Binding-site contacts:
Ligand atom C7 contacts residue ASN1061 of chain 1.B at 4.0 Å.
Ligand atom C5 contacts residue ASN1061 of chain 1.B at 3.7 Å.
Ligand atom C2 contacts residue ASN1061 of chain 1.B at 2.5 Å.
Ligand atom O5 contacts residue SER698 of chain 1.B at 4.3 Å.
Ligand atom O7 contacts residue ASN1061 of chain 1.B at 4.2 Å.
Ligand atom C5 contacts residue ALA693 of chain 1.B at 4.3 Å (hydrophobic).
Ligand atom O6 contacts residue SER698 of chain 1.B at 4.5 Å.
Ligand atom C4 contacts residue ASN1061 of chain 1.B at 4.3 Å.
Ligand atom O5 contacts residue ASN1061 of chain 1.B at 2.4 Å (h-bond).
Ligand atom C1 contacts residue ASN1061 of chain 1.B at 1.4 Å.
Ligand atom C1 contacts residue GLN882 of chain 1.C at 4.0 Å.
Ligand atom C3 contacts residue ASN1061 of chain 1.B at 3.9 Å.
Ligand atom N2 contacts residue ASN1061 of chain 1.B at 2.9 Å (h-bond).

Sequence of chain 1.B:
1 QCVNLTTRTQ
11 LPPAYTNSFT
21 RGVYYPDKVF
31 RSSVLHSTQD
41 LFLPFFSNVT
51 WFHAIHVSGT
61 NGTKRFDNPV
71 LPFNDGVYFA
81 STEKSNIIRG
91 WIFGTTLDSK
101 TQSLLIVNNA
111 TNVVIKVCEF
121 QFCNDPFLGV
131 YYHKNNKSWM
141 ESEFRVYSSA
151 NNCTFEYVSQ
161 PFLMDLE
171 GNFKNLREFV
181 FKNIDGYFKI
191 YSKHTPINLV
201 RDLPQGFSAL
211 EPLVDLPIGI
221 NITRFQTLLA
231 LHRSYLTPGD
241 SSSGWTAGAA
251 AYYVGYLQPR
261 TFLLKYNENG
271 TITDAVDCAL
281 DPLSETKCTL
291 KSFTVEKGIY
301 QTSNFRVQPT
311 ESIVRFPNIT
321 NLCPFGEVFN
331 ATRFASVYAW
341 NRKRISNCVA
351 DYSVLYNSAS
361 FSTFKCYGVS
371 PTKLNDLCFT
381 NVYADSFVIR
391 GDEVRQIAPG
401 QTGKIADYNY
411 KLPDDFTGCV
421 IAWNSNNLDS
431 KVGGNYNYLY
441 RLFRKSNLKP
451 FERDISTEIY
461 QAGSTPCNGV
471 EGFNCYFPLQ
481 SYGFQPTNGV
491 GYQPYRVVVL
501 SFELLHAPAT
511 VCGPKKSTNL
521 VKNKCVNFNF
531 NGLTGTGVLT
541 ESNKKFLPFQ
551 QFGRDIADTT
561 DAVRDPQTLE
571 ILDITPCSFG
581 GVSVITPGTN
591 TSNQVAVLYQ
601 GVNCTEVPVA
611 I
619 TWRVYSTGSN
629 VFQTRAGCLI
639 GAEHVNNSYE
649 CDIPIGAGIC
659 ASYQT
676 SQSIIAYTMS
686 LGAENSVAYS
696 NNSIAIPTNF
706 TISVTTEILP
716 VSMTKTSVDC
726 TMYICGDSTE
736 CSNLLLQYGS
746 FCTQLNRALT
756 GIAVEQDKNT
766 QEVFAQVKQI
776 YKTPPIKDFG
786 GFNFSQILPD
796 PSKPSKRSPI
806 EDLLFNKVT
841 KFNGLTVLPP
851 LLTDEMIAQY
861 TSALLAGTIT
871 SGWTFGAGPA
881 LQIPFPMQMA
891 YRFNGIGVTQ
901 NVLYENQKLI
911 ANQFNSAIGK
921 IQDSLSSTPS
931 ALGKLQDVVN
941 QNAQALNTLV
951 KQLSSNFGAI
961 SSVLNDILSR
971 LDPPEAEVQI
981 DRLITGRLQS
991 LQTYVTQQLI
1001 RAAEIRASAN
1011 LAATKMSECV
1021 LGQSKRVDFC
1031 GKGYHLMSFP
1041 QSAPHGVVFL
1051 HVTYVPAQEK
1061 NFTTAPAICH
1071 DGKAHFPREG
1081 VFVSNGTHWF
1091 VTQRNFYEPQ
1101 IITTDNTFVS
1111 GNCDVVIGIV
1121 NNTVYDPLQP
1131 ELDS

The small molecule below binds the protein below.
Small molecule (SMILES): CC(=O)N[C@@H]1[C@@H](O)[C@H](O)[C@@H](CO)O[C@H]1O

Sequence of chain 1.C:
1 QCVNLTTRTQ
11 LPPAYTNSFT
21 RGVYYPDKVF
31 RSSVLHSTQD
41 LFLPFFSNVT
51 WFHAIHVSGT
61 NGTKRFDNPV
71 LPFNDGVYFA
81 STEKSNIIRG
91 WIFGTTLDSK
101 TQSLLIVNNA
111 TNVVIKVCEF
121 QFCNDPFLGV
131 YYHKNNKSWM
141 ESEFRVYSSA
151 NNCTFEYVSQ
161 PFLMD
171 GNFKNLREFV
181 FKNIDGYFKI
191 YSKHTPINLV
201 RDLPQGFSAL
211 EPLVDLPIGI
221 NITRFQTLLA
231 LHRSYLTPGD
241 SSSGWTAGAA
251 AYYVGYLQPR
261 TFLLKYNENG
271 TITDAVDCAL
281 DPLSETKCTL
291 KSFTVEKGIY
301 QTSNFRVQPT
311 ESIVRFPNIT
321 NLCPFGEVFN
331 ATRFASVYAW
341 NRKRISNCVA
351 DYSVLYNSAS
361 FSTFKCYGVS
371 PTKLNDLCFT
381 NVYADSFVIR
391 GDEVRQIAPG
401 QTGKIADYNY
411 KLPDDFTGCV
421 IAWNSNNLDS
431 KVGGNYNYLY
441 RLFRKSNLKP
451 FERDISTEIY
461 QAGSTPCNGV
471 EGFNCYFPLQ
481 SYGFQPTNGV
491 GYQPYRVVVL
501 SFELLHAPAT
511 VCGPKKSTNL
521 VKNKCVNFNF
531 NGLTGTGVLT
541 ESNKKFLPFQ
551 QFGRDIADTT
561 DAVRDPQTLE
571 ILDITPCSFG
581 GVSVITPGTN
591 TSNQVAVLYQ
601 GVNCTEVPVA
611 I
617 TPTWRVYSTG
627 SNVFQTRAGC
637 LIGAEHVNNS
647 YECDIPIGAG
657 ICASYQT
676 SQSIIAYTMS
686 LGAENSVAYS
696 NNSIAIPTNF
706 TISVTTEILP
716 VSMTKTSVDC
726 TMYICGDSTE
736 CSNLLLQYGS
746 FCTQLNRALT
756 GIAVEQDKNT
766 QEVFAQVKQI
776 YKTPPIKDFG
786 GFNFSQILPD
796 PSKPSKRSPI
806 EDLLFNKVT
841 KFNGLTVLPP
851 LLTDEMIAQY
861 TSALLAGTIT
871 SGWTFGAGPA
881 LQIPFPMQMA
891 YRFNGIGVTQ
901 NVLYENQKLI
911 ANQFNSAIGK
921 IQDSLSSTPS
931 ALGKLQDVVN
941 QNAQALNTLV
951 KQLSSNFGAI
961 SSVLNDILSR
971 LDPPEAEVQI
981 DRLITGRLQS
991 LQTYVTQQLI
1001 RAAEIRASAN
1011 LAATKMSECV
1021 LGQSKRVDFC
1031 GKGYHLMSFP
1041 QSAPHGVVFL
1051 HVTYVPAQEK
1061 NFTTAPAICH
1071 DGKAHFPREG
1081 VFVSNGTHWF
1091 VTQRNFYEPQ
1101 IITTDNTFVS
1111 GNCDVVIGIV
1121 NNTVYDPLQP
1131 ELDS